Binding-site contacts:
Ligand atom C5 contacts residue NAG1 of chain 48.J at 4.3 Å.
Ligand atom C4 contacts residue ASN218 of chain 48.E at 4.1 Å.
Ligand atom C1 contacts residue NAG1 of chain 48.J at 3.7 Å.
Ligand atom O5 contacts residue NAG1 of chain 48.J at 4.1 Å.
Ligand atom C2 contacts residue ASN218 of chain 48.E at 2.3 Å.
Ligand atom O5 contacts residue THR235 of chain 48.E at 4.4 Å.
Ligand atom N2 contacts residue ASN218 of chain 48.E at 2.9 Å (h-bond).
Ligand atom C3 contacts residue ASN218 of chain 48.E at 3.7 Å.
Ligand atom C7 contacts residue ASN218 of chain 48.E at 2.9 Å.
Ligand atom C8 contacts residue ASN218 of chain 48.E at 4.3 Å.
Ligand atom C5 contacts residue ASN218 of chain 48.E at 3.6 Å.
Ligand atom O5 contacts residue ASN218 of chain 48.E at 2.3 Å (h-bond).
Ligand atom C1 contacts residue ASN218 of chain 48.E at 1.4 Å.
Ligand atom O7 contacts residue ASN218 of chain 48.E at 2.3 Å (h-bond).

The small molecule below binds the protein below.
Small molecule (SMILES): CC(=O)N[C@H]1[C@H](O[C@H]2[C@H](O)[C@@H](NC(C)=O)CO[C@@H]2CO)O[C@H](CO)[C@@H](O)[C@@H]1O

Sequence of chain 48.E:
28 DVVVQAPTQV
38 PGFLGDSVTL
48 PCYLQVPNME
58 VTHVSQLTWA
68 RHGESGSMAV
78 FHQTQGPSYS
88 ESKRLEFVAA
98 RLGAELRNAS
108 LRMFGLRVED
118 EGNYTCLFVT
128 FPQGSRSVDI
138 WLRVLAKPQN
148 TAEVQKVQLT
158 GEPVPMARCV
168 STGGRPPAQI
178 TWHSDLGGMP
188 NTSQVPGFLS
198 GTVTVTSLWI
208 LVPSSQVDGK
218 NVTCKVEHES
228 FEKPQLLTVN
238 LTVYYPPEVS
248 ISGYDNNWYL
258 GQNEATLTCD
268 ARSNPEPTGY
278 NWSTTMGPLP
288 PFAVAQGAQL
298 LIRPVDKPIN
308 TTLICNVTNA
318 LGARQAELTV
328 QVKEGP